Sequence of chain 1.D:
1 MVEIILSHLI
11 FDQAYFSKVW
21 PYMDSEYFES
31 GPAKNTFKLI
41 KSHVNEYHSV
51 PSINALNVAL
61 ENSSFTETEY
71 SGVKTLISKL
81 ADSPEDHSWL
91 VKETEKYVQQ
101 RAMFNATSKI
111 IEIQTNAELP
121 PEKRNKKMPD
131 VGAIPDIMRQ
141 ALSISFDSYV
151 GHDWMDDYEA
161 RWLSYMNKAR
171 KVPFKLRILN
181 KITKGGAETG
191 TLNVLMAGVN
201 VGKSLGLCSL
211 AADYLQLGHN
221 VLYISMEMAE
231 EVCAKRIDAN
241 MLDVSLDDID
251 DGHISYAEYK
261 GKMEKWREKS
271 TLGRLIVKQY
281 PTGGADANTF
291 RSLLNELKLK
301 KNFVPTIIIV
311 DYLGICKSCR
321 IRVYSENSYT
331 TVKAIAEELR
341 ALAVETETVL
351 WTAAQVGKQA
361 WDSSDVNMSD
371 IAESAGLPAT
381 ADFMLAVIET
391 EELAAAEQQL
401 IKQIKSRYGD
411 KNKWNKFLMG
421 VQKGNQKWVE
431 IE

Binding-site contacts:
Ligand atom O3' contacts residue LYS411 of chain 1.C at 2.9 Å (salt-bridge).
Ligand atom O3A contacts residue ASN200 of chain 1.D at 3.5 Å.
Ligand atom O2G contacts residue MG1 of chain 1.O at 2.8 Å.
Ligand atom O3A contacts residue GLY202 of chain 1.D at 3.0 Å (h-bond).
Ligand atom C3' contacts residue ASN200 of chain 1.D at 3.2 Å.
Ligand atom S1G contacts residue MG1 of chain 1.O at 2.5 Å.
Ligand atom PA contacts residue ARG236 of chain 1.D at 3.5 Å.
Ligand atom S1G contacts residue GLU227 of chain 1.D at 3.3 Å (salt-bridge).
Ligand atom S1G contacts residue ALA379 of chain 1.C at 3.6 Å.
Ligand atom O2G contacts residue LYS203 of chain 1.D at 3.3 Å (salt-bridge).
Ligand atom PG contacts residue MG1 of chain 1.O at 2.9 Å.
Ligand atom O1A contacts residue ARG236 of chain 1.D at 3.0 Å (salt-bridge).
Ligand atom N6 contacts residue TYR408 of chain 1.C at 3.7 Å.
Ligand atom C2' contacts residue GLY409 of chain 1.C at 3.7 Å.
Ligand atom PB contacts residue MG1 of chain 1.O at 3.2 Å.
Ligand atom N7 contacts residue ARG407 of chain 1.C at 3.4 Å (salt-bridge).
Ligand atom O1A contacts residue GLY202 of chain 1.D at 2.8 Å (h-bond).
Ligand atom O3' contacts residue ASN200 of chain 1.D at 2.7 Å (h-bond).
Ligand atom O2B contacts residue GLY202 of chain 1.D at 2.9 Å (h-bond).
Ligand atom PA contacts residue GLY202 of chain 1.D at 3.4 Å.
Ligand atom O2B contacts residue SER204 of chain 1.D at 3.2 Å.
Ligand atom S1G contacts residue ARG407 of chain 1.C at 2.6 Å (salt-bridge).
Ligand atom O1A contacts residue SER204 of chain 1.D at 3.3 Å.
Ligand atom O1B contacts residue GLY202 of chain 1.D at 2.8 Å (h-bond).
Ligand atom N6 contacts residue ARG407 of chain 1.C at 3.7 Å.
Ligand atom C6 contacts residue LEU246 of chain 1.D at 3.6 Å (hydrophobic).
Ligand atom O3B contacts residue MG1 of chain 1.O at 3.1 Å.
Ligand atom O3B contacts residue ASN200 of chain 1.D at 3.6 Å.
Ligand atom O3G contacts residue VAL199 of chain 1.D at 3.4 Å.
Ligand atom O2B contacts residue MG1 of chain 1.O at 2.2 Å.
Ligand atom O2' contacts residue ASP410 of chain 1.C at 3.0 Å (salt-bridge).
Ligand atom O2A contacts residue ARG236 of chain 1.D at 2.6 Å (salt-bridge).
Ligand atom O2G contacts residue GLN355 of chain 1.D at 3.3 Å (h-bond).
Ligand atom C5' contacts residue GLY202 of chain 1.D at 3.7 Å.
Ligand atom PB contacts residue GLY202 of chain 1.D at 3.0 Å.
Ligand atom O2' contacts residue LYS423 of chain 1.D at 3.5 Å.
Ligand atom O3G contacts residue ASN200 of chain 1.D at 3.6 Å.
Ligand atom O1B contacts residue ASN200 of chain 1.D at 3.3 Å (h-bond).
Ligand atom O3G contacts residue LYS405 of chain 1.C at 3.4 Å (salt-bridge).
Ligand atom O1A contacts residue LEU205 of chain 1.D at 3.1 Å (h-bond).

Sequence of chain 1.C:
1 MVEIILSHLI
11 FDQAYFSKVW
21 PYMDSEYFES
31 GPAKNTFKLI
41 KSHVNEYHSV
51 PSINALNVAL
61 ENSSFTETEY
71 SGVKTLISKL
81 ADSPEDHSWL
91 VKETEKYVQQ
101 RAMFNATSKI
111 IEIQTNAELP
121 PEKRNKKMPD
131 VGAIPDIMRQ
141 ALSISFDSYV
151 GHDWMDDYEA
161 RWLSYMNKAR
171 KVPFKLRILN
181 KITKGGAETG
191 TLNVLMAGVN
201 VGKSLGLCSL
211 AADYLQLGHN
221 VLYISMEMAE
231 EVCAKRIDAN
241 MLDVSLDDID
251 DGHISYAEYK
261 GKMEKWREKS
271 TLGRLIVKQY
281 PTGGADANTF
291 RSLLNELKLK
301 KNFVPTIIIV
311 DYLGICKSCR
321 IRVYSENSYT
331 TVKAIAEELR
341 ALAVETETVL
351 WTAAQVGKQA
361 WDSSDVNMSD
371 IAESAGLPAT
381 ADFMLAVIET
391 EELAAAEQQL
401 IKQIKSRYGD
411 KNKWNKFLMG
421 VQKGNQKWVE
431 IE

A protein and the small-molecule ligand that binds it are described below.
Small molecule (SMILES): Nc1ncnc2c1ncn2[C@@H]1O[C@H](COP(=O)(O)OP(=O)(O)OP(O)(O)=S)[C@@H](O)[C@H]1O